Sequence of chain 1.A:
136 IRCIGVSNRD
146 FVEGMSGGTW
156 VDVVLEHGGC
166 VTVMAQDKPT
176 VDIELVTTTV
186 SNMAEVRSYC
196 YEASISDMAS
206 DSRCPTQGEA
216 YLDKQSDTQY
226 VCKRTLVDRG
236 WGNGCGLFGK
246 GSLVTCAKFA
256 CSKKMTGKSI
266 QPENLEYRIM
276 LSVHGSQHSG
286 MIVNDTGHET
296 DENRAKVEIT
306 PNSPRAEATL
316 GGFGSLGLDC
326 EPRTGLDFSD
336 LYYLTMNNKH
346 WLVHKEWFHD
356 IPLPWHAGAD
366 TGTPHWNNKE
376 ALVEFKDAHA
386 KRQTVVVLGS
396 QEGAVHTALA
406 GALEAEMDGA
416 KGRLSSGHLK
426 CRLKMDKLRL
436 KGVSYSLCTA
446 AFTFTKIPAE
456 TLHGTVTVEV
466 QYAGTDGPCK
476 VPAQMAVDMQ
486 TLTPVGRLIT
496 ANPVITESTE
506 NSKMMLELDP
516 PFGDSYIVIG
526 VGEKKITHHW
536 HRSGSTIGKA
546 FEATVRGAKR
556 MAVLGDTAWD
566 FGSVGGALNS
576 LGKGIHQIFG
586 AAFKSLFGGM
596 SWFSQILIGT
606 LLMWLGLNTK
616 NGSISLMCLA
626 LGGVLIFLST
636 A

Sequence of chain 1.D:
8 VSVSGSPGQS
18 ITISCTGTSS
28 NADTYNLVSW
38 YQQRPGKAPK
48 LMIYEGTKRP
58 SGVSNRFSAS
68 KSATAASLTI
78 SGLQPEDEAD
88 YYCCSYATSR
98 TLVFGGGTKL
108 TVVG

The protein below binds the small molecule below.
Small molecule (SMILES): CC(=O)N[C@H]1[C@H](O[C@H]2[C@H](O)[C@@H](NC(C)=O)CO[C@@H]2CO[C@@H]2O[C@@H](C)[C@@H](O)[C@@H](O)[C@@H]2O)O[C@H](CO)[C@@H](O[C@@H]2O[C@H](CO)[C@@H](O)[C@H](O)[C@@H]2O)[C@@H]1O

Binding-site contacts:
Ligand atom C8 contacts residue TYR105 of chain 1.C at 3.6 Å (hydrophobic).
Ligand atom N2 contacts residue TYR104 of chain 1.C at 3.8 Å.
Ligand atom C5 contacts residue PHE103 of chain 1.C at 3.8 Å (hydrophobic).
Ligand atom C4 contacts residue SER58 of chain 1.D at 3.4 Å.
Ligand atom O3 contacts residue PHE103 of chain 1.C at 3.0 Å (h-bond).
Ligand atom C5 contacts residue TYR104 of chain 1.C at 3.0 Å (hydrophobic).
Ligand atom C1 contacts residue MET286 of chain 1.A at 3.1 Å (hydrophobic).
Ligand atom C8 contacts residue PHE103 of chain 1.C at 3.8 Å (hydrophobic).
Ligand atom O7 contacts residue MET286 of chain 1.A at 2.8 Å (h-bond).
Ligand atom C8 contacts residue SER107 of chain 1.C at 3.4 Å.
Ligand atom C2 contacts residue TYR104 of chain 1.C at 3.2 Å (hydrophobic).
Ligand atom C6 contacts residue TYR104 of chain 1.C at 3.0 Å (hydrophobic).
Ligand atom O4 contacts residue SER58 of chain 1.D at 2.7 Å (h-bond).
Ligand atom C1 contacts residue TYR104 of chain 1.C at 3.5 Å (hydrophobic).
Ligand atom O4 contacts residue TYR104 of chain 1.C at 3.5 Å.
Ligand atom C2 contacts residue TYR104 of chain 1.C at 3.3 Å (hydrophobic).
Ligand atom C8 contacts residue GLY285 of chain 1.A at 2.4 Å.
Ligand atom N2 contacts residue GLY285 of chain 1.A at 3.3 Å (h-bond).
Ligand atom C7 contacts residue PHE103 of chain 1.C at 3.2 Å (hydrophobic).
Ligand atom C3 contacts residue TYR104 of chain 1.C at 3.2 Å (hydrophobic).
Ligand atom O5 contacts residue TYR104 of chain 1.C at 2.6 Å.
Ligand atom N2 contacts residue SER107 of chain 1.C at 3.5 Å.
Ligand atom C1 contacts residue TYR104 of chain 1.C at 3.0 Å (hydrophobic).
Ligand atom O7 contacts residue GLY285 of chain 1.A at 1.7 Å (h-bond).
Ligand atom C5 contacts residue SER58 of chain 1.D at 3.6 Å.
Ligand atom O5 contacts residue MET286 of chain 1.A at 3.0 Å (h-bond).
Ligand atom O7 contacts residue PHE103 of chain 1.C at 2.4 Å.
Ligand atom C3 contacts residue PHE103 of chain 1.C at 3.4 Å (hydrophobic).
Ligand atom N2 contacts residue ASN289 of chain 1.A at 3.4 Å (h-bond).
Ligand atom C4 contacts residue TYR104 of chain 1.C at 2.5 Å (hydrophobic).
Ligand atom C1 contacts residue ASN289 of chain 1.A at 1.3 Å.
Ligand atom C2 contacts residue ASN289 of chain 1.A at 2.8 Å.
Ligand atom C3 contacts residue SER58 of chain 1.D at 3.4 Å.
Ligand atom C7 contacts residue GLY285 of chain 1.A at 2.1 Å.
Ligand atom O5 contacts residue ASN289 of chain 1.A at 1.8 Å (h-bond).
Ligand atom O3 contacts residue TYR104 of chain 1.C at 2.5 Å (h-bond).
Ligand atom C3 contacts residue ASN289 of chain 1.A at 3.5 Å.
Ligand atom C5 contacts residue ASN289 of chain 1.A at 2.7 Å.
Ligand atom O4 contacts residue PHE103 of chain 1.C at 3.5 Å.
Ligand atom C4 contacts residue ASN289 of chain 1.A at 3.7 Å.

Sequence of chain 1.C:
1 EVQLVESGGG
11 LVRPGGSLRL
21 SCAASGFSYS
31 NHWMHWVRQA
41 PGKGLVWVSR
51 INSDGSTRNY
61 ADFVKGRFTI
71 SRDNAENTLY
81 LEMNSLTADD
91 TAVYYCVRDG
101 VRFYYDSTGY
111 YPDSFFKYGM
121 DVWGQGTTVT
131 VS